Sequence of chain 1.G:
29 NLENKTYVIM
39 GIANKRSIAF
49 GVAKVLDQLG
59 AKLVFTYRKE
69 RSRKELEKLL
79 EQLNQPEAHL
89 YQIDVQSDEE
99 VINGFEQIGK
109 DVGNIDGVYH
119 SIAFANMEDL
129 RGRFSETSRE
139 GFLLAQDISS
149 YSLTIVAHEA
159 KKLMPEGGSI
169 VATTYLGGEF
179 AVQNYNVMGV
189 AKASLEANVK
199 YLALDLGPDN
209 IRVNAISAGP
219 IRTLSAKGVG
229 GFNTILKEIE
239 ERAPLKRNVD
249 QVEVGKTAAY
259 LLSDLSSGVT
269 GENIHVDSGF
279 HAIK

A small-molecule ligand and the protein it binds are described below.
Small molecule (SMILES): N[C@@H](CCC(=O)O)C(=O)O

Binding-site contacts:
Ligand atom CD contacts residue VAL227 of chain 1.G at 3.2 Å (hydrophobic).
Ligand atom OE1 contacts residue GLY228 of chain 1.G at 3.8 Å.
Ligand atom OE2 contacts residue PHE230 of chain 1.G at 3.9 Å.
Ligand atom OE1 contacts residue VAL227 of chain 1.G at 3.3 Å (h-bond).
Ligand atom OE2 contacts residue LYS225 of chain 1.G at 3.6 Å.
Ligand atom CA contacts residue GLY229 of chain 1.G at 4.5 Å.
Ligand atom OE1 contacts residue ASN231 of chain 1.G at 4.4 Å.
Ligand atom O contacts residue ARG129 of chain 1.G at 2.8 Å (salt-bridge).
Ligand atom OXT contacts residue GLY228 of chain 1.G at 3.7 Å.
Ligand atom OE2 contacts residue ALA224 of chain 1.G at 3.7 Å.
Ligand atom OE1 contacts residue PHE230 of chain 1.G at 3.1 Å (h-bond).
Ligand atom O contacts residue GLY228 of chain 1.G at 4.3 Å.
Ligand atom CD contacts residue PHE230 of chain 1.G at 4.2 Å (hydrophobic).
Ligand atom CG contacts residue VAL227 of chain 1.G at 4.4 Å (hydrophobic).
Ligand atom OXT contacts residue GLY229 of chain 1.G at 3.5 Å (h-bond).
Ligand atom N contacts residue GLY229 of chain 1.G at 3.7 Å.
Ligand atom CG contacts residue ARG129 of chain 1.G at 3.7 Å.
Ligand atom OE2 contacts residue ARG129 of chain 1.G at 3.9 Å.
Ligand atom OE2 contacts residue GLY228 of chain 1.G at 4.5 Å.
Ligand atom C contacts residue GLY228 of chain 1.G at 4.1 Å.
Ligand atom C contacts residue ARG129 of chain 1.G at 3.5 Å.
Ligand atom OE1 contacts residue GLY229 of chain 1.G at 3.2 Å (h-bond).
Ligand atom OXT contacts residue ARG129 of chain 1.G at 3.5 Å (salt-bridge).
Ligand atom C contacts residue GLY229 of chain 1.G at 4.0 Å.
Ligand atom CD contacts residue GLY229 of chain 1.G at 4.0 Å.
Ligand atom OE2 contacts residue VAL227 of chain 1.G at 2.8 Å (h-bond).
Ligand atom CD contacts residue GLY228 of chain 1.G at 4.1 Å.
Ligand atom CD contacts residue ARG129 of chain 1.G at 4.0 Å.